Binding-site contacts:
Ligand atom C4 contacts residue ASN282 of chain 1.A at 4.2 Å.
Ligand atom C8 contacts residue GLU281 of chain 1.A at 3.2 Å.
Ligand atom C3 contacts residue ASN282 of chain 1.A at 3.8 Å.
Ligand atom N2 contacts residue ASN280 of chain 1.A at 4.3 Å.
Ligand atom N2 contacts residue ASN282 of chain 1.A at 2.9 Å (h-bond).
Ligand atom O6 contacts residue LYS558 of chain 1.B at 3.6 Å.
Ligand atom C2 contacts residue ASN282 of chain 1.A at 2.5 Å.
Ligand atom O5 contacts residue ASN282 of chain 1.A at 2.4 Å (h-bond).
Ligand atom C6 contacts residue LYS558 of chain 1.B at 3.8 Å.
Ligand atom O5 contacts residue LYS558 of chain 1.B at 3.6 Å.
Ligand atom O7 contacts residue ASN282 of chain 1.A at 4.4 Å.
Ligand atom C5 contacts residue LYS558 of chain 1.B at 3.7 Å.
Ligand atom O7 contacts residue ASN280 of chain 1.A at 3.8 Å.
Ligand atom C8 contacts residue ASN280 of chain 1.A at 3.3 Å.
Ligand atom C5 contacts residue ASN282 of chain 1.A at 3.7 Å.
Ligand atom C1 contacts residue ASN282 of chain 1.A at 1.4 Å.
Ligand atom C7 contacts residue ASN280 of chain 1.A at 3.6 Å.
Ligand atom C1 contacts residue LYS558 of chain 1.B at 4.1 Å.
Ligand atom C7 contacts residue ASN282 of chain 1.A at 3.9 Å.

A protein and the small-molecule ligand that binds it are described below.
Small molecule (SMILES): CC(=O)N[C@@H]1[C@@H](O)[C@H](O)[C@@H](CO)O[C@H]1O

Sequence of chain 1.B:
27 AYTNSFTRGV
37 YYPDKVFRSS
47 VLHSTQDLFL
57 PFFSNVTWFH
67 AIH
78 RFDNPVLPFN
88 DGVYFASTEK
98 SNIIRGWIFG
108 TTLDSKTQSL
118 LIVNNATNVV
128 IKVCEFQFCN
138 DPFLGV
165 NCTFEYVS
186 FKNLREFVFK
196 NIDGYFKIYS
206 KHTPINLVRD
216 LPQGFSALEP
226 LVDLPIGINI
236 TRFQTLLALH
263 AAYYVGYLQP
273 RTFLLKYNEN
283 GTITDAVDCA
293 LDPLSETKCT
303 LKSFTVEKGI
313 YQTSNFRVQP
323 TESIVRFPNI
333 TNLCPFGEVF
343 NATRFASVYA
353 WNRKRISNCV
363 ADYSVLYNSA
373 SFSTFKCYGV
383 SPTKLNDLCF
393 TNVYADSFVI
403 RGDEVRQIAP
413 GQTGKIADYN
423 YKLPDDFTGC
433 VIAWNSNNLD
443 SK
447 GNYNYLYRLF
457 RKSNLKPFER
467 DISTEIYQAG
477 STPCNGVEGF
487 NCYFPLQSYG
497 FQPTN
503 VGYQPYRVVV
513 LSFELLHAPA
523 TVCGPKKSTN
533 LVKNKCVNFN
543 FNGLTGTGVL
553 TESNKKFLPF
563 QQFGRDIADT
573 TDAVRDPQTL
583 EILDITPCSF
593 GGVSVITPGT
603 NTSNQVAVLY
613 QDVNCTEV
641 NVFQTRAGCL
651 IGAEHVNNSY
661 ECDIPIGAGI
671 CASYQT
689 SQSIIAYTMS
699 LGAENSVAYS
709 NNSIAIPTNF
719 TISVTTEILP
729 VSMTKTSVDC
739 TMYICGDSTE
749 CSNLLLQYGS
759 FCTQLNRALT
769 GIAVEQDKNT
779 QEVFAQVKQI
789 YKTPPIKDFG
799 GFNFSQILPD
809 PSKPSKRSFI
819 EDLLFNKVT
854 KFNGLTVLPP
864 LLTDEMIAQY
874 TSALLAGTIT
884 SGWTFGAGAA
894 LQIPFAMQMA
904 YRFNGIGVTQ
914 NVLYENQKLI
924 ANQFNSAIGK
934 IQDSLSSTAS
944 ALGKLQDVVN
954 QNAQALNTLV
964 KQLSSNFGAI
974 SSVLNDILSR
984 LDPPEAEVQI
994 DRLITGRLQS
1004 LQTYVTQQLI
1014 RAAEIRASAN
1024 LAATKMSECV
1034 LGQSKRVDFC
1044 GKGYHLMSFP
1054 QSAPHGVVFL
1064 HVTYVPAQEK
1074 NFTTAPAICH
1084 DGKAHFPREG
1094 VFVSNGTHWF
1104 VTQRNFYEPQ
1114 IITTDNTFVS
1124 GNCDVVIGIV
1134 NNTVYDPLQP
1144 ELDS

Sequence of chain 1.A:
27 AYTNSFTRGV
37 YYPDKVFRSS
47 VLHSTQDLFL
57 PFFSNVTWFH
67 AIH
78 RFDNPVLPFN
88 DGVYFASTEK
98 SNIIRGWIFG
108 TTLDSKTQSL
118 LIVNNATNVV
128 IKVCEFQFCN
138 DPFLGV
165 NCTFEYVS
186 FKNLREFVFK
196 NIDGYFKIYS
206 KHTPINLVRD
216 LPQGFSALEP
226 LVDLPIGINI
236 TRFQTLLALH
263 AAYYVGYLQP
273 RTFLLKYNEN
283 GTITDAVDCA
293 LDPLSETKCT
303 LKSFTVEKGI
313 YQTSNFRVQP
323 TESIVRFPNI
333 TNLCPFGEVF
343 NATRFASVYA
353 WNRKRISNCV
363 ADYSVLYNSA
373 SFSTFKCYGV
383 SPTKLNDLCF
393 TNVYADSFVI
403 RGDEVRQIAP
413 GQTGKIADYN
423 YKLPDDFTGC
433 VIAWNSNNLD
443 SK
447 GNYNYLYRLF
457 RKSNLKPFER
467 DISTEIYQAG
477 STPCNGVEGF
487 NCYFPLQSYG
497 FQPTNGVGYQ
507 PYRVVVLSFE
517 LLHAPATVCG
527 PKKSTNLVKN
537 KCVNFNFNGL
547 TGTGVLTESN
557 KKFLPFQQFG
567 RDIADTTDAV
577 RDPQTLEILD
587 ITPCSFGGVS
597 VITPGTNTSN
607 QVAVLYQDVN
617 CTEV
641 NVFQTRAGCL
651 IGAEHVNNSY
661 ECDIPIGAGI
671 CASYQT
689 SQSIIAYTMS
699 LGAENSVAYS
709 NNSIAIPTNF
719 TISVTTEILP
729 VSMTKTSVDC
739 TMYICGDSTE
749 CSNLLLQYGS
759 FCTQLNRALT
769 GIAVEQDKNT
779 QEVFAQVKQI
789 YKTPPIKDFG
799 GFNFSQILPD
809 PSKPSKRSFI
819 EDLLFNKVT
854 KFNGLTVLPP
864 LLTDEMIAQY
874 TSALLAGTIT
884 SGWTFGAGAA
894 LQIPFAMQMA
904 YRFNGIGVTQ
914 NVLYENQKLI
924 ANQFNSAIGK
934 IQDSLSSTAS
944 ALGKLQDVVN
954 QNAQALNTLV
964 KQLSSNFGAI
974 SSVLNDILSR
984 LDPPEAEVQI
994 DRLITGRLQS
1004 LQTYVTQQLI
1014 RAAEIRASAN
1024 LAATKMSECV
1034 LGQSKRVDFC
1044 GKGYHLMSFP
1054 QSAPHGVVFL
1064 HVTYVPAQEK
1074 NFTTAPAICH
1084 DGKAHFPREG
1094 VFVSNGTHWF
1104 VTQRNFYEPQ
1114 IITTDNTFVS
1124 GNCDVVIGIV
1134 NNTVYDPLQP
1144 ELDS